Sequence of chain 1.B:
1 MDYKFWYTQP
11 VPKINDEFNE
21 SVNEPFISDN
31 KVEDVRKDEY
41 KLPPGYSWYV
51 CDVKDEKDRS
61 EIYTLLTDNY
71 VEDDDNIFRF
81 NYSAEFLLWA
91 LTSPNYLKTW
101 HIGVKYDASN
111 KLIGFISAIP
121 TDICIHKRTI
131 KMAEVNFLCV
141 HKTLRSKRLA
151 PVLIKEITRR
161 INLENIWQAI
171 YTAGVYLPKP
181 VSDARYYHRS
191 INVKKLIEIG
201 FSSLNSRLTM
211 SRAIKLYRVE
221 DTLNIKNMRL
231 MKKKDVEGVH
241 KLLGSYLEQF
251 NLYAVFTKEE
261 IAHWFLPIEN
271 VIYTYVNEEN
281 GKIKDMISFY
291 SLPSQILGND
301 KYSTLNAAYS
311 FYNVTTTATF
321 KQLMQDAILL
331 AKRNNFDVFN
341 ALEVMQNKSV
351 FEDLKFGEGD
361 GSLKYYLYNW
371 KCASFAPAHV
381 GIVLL

This small molecule binds to this protein.
Small molecule (SMILES): [H]/N=C(\Cc1cccc(OC)c1)NC(=O)c1ccc(Cl)cc1OC1CCNCC1

Binding-site contacts:
Ligand atom C4 contacts residue ASP73 of chain 1.B at 3.4 Å.
Ligand atom C3 contacts residue PHE80 of chain 1.B at 3.5 Å (hydrophobic).
Ligand atom C5 contacts residue ASP73 of chain 1.B at 3.5 Å.
Ligand atom C8 contacts residue PHE80 of chain 1.B at 3.6 Å (hydrophobic).
Ligand atom C11 contacts residue TYR186 of chain 1.B at 3.1 Å (hydrophobic).
Ligand atom N1 contacts residue TYR186 of chain 1.B at 3.7 Å.
Ligand atom C3 contacts residue GLU72 of chain 1.B at 3.6 Å.
Ligand atom C3 contacts residue ASP73 of chain 1.B at 3.4 Å.
Ligand atom C7 contacts residue TYR186 of chain 1.B at 3.5 Å (hydrophobic).
Ligand atom C8 contacts residue TYR186 of chain 1.B at 3.7 Å (hydrophobic).
Ligand atom C13 contacts residue TYR309 of chain 1.B at 3.5 Å (hydrophobic).
Ligand atom C10 contacts residue TYR186 of chain 1.B at 3.2 Å (hydrophobic).
Ligand atom N1 contacts residue PHE80 of chain 1.B at 3.7 Å.
Ligand atom C contacts residue PHE78 of chain 1.B at 3.5 Å (hydrophobic).
Ligand atom C2 contacts residue SER294 of chain 1.B at 3.5 Å.
Ligand atom C16 contacts residue LEU292 of chain 1.B at 3.7 Å (hydrophobic).
Ligand atom C contacts residue PHE201 of chain 1.B at 3.7 Å (hydrophobic).
Ligand atom CL contacts residue LEU342 of chain 1.B at 3.7 Å.
Ligand atom O contacts residue PHE78 of chain 1.B at 3.3 Å.
Ligand atom C4 contacts residue PHE80 of chain 1.B at 3.7 Å (hydrophobic).
Ligand atom C12 contacts residue TYR309 of chain 1.B at 3.5 Å (hydrophobic).
Ligand atom C15 contacts residue TYR290 of chain 1.B at 3.7 Å (hydrophobic).
Ligand atom C18 contacts residue LEU385 of chain 1.B at 3.4 Å (hydrophobic).
Ligand atom N contacts residue TYR186 of chain 1.B at 3.6 Å (h-bond).
Ligand atom C17 contacts residue LEU385 of chain 1.B at 3.7 Å (hydrophobic).
Ligand atom C1 contacts residue SER294 of chain 1.B at 3.5 Å.
Ligand atom CL contacts residue ALA341 of chain 1.B at 3.5 Å.
Ligand atom C17 contacts residue PHE80 of chain 1.B at 3.7 Å (hydrophobic).
Ligand atom C4 contacts residue GLU72 of chain 1.B at 3.5 Å.
Ligand atom CL contacts residue TYR309 of chain 1.B at 3.7 Å.
Ligand atom C2 contacts residue PHE80 of chain 1.B at 3.4 Å (hydrophobic).
Ligand atom C19 contacts residue TYR290 of chain 1.B at 3.6 Å (hydrophobic).
Ligand atom O contacts residue SER294 of chain 1.B at 2.8 Å (h-bond).
Ligand atom C19 contacts residue LEU384 of chain 1.B at 3.6 Å (hydrophobic).
Ligand atom C16 contacts residue LEU385 of chain 1.B at 3.5 Å (hydrophobic).
Ligand atom C16 contacts residue TYR290 of chain 1.B at 3.5 Å (hydrophobic).
Ligand atom C17 contacts residue TYR82 of chain 1.B at 3.3 Å (hydrophobic).
Ligand atom C3 contacts residue VAL71 of chain 1.B at 3.4 Å (hydrophobic).
Ligand atom N2 contacts residue LEU385 of chain 1.B at 2.8 Å (h-bond).
Ligand atom CL contacts residue ASN340 of chain 1.B at 3.7 Å.